Sequence of chain 4.A:
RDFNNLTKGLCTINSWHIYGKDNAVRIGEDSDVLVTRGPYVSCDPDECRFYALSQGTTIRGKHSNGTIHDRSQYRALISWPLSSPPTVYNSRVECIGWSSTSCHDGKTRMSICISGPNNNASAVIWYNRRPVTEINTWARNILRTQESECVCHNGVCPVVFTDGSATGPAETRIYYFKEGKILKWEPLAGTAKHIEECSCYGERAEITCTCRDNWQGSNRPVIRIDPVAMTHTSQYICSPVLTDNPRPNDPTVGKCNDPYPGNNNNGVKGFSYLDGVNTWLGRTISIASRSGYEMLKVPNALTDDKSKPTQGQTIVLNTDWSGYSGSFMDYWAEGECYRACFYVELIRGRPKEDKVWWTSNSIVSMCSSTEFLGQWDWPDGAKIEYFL

This protein binds this small molecule.
Small molecule (SMILES): CC(=O)N[C@@H]1[C@@H](O)[C@H](O)[C@@H](CO)O[C@H]1O

Binding-site contacts:
Ligand atom C3 contacts residue TRP357 of chain 4.A at 3.6 Å (hydrophobic).
Ligand atom C8 contacts residue TRP357 of chain 4.A at 3.4 Å (hydrophobic).
Ligand atom C4 contacts residue ASN65 of chain 4.A at 4.2 Å.
Ligand atom C2 contacts residue TRP357 of chain 4.A at 4.0 Å (hydrophobic).
Ligand atom C2 contacts residue ASN65 of chain 4.A at 2.4 Å.
Ligand atom N2 contacts residue ASN65 of chain 4.A at 2.9 Å (h-bond).
Ligand atom O3 contacts residue TRP357 of chain 4.A at 4.3 Å.
Ligand atom C5 contacts residue ASN65 of chain 4.A at 3.6 Å.
Ligand atom C1 contacts residue ASN65 of chain 4.A at 1.5 Å.
Ligand atom C4 contacts residue TRP357 of chain 4.A at 4.2 Å (hydrophobic).
Ligand atom C1 contacts residue TRP357 of chain 4.A at 3.7 Å (hydrophobic).
Ligand atom O4 contacts residue TRP357 of chain 4.A at 3.9 Å.
Ligand atom C7 contacts residue TRP357 of chain 4.A at 3.9 Å (hydrophobic).
Ligand atom O5 contacts residue ASN65 of chain 4.A at 2.3 Å (h-bond).
Ligand atom C3 contacts residue ASN65 of chain 4.A at 3.8 Å.
Ligand atom N2 contacts residue TRP357 of chain 4.A at 3.3 Å (h-bond).
Ligand atom C5 contacts residue TRP357 of chain 4.A at 3.8 Å (hydrophobic).
Ligand atom O5 contacts residue TRP357 of chain 4.A at 4.3 Å.
Ligand atom C8 contacts residue ASN65 of chain 4.A at 4.5 Å.
Ligand atom O7 contacts residue ASN65 of chain 4.A at 3.5 Å (h-bond).
Ligand atom C7 contacts residue ASN65 of chain 4.A at 3.4 Å.